The protein below binds the small molecule below.
Small molecule (SMILES): CC(=O)N[C@@H]1[C@@H](O)[C@H](O)[C@@H](CO)O[C@H]1O

Binding-site contacts:
Ligand atom N2 contacts residue ASN165 of chain 1.A at 2.9 Å (h-bond).
Ligand atom C5 contacts residue ASN165 of chain 1.A at 3.7 Å.
Ligand atom C4 contacts residue ASN165 of chain 1.A at 4.2 Å.
Ligand atom C1 contacts residue ASN165 of chain 1.A at 1.4 Å.
Ligand atom C8 contacts residue ASN165 of chain 1.A at 4.0 Å.
Ligand atom O5 contacts residue ASN165 of chain 1.A at 2.4 Å (h-bond).
Ligand atom C2 contacts residue ASN165 of chain 1.A at 2.5 Å.
Ligand atom C3 contacts residue ASN165 of chain 1.A at 3.8 Å.
Ligand atom C7 contacts residue ASN165 of chain 1.A at 3.2 Å.
Ligand atom O7 contacts residue ASN165 of chain 1.A at 3.4 Å (h-bond).

Sequence of chain 1.A:
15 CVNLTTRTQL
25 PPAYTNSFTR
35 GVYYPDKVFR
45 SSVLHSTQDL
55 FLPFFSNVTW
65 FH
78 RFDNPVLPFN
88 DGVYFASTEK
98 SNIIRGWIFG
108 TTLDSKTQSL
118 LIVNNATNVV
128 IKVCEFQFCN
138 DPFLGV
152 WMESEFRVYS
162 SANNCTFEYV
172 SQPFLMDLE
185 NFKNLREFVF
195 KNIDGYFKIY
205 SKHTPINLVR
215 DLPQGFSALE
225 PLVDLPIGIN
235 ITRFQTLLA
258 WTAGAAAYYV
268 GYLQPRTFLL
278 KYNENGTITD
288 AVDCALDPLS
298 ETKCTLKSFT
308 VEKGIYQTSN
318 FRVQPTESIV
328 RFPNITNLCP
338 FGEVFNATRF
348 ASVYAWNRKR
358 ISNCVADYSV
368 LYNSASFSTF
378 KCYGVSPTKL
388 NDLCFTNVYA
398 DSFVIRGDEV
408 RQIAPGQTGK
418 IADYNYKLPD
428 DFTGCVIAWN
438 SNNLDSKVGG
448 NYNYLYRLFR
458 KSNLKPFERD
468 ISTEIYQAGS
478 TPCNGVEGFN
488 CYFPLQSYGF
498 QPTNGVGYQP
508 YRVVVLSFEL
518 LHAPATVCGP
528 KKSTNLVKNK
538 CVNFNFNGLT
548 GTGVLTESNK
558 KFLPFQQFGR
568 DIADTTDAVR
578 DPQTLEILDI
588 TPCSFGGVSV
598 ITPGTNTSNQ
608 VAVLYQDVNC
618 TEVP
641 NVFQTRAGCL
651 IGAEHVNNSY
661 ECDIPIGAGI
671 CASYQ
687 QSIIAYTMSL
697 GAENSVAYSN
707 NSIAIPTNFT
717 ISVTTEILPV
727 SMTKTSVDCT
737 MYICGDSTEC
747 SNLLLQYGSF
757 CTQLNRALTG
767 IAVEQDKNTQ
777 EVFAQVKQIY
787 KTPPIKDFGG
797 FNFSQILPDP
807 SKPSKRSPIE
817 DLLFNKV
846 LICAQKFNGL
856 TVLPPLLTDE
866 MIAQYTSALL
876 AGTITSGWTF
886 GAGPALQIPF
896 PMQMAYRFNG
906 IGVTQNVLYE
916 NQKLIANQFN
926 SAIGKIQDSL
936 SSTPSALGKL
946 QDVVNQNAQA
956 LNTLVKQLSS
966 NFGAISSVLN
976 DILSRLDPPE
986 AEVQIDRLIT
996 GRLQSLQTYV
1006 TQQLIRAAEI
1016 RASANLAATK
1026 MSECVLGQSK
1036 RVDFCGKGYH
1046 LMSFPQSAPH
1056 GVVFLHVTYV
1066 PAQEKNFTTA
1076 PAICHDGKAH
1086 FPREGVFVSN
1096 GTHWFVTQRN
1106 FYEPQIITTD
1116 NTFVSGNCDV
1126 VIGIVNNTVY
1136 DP